A small-molecule ligand and the protein it binds are described below.
Small molecule (SMILES): O=C(Nc1ccc(Oc2cc(NC(=O)C3CC3)ncn2)cc1)Nc1ccc(CN2CCn3ccnc3C2)c(C(F)(F)F)c1

Sequence of chain 1.A:
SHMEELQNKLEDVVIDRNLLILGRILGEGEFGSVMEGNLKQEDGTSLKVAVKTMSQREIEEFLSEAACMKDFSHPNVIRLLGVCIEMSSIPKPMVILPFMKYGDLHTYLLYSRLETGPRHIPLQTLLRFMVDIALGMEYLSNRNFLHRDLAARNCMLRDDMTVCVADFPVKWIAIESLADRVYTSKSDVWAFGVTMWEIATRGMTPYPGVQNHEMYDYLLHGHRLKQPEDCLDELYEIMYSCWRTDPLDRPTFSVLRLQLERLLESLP

Binding-site contacts:
Ligand atom N5 contacts residue MET164 of chain 1.A at 3.6 Å.
Ligand atom C5 contacts residue LEU105 of chain 1.A at 3.5 Å (hydrophobic).
Ligand atom C7 contacts residue MET75 of chain 1.A at 3.6 Å (hydrophobic).
Ligand atom C16 contacts residue PHE153 of chain 1.A at 3.6 Å (hydrophobic).
Ligand atom O contacts residue ALA174 of chain 1.A at 3.4 Å.
Ligand atom F contacts residue PHE78 of chain 1.A at 3.6 Å.
Ligand atom C8 contacts residue ASP175 of chain 1.A at 3.5 Å.
Ligand atom N3 contacts residue GLU71 of chain 1.A at 3.4 Å (salt-bridge).
Ligand atom C16 contacts residue GLU71 of chain 1.A at 3.4 Å.
Ligand atom O1 contacts residue PHE176 of chain 1.A at 3.4 Å.
Ligand atom F2 contacts residue HIS155 of chain 1.A at 3.6 Å.
Ligand atom C20 contacts residue ASP175 of chain 1.A at 3.6 Å.
Ligand atom C26 contacts residue MET108 of chain 1.A at 3.3 Å (hydrophobic).
Ligand atom C15 contacts residue PHE153 of chain 1.A at 3.5 Å (hydrophobic).
Ligand atom C12 contacts residue MET75 of chain 1.A at 3.6 Å (hydrophobic).
Ligand atom N5 contacts residue MET108 of chain 1.A at 3.0 Å (h-bond).
Ligand atom C7 contacts residue ASP175 of chain 1.A at 3.4 Å.
Ligand atom O contacts residue ILE84 of chain 1.A at 3.6 Å.
Ligand atom F1 contacts residue VAL173 of chain 1.A at 3.7 Å.
Ligand atom C21 contacts residue ALA51 of chain 1.A at 3.6 Å (hydrophobic).
Ligand atom C8 contacts residue MET75 of chain 1.A at 3.6 Å (hydrophobic).
Ligand atom N7 contacts residue MET108 of chain 1.A at 3.0 Å (h-bond).
Ligand atom C22 contacts residue MET164 of chain 1.A at 3.7 Å (hydrophobic).
Ligand atom C24 contacts residue ALA51 of chain 1.A at 3.5 Å (hydrophobic).
Ligand atom C14 contacts residue PHE153 of chain 1.A at 3.6 Å (hydrophobic).
Ligand atom N6 contacts residue ALA51 of chain 1.A at 3.4 Å.
Ligand atom N contacts residue ASP175 of chain 1.A at 3.5 Å (salt-bridge).
Ligand atom C17 contacts residue GLU71 of chain 1.A at 3.2 Å.
Ligand atom N2 contacts residue PHE153 of chain 1.A at 3.4 Å.
Ligand atom C2 contacts residue PHE176 of chain 1.A at 3.7 Å (hydrophobic).
Ligand atom C25 contacts residue MET108 of chain 1.A at 3.6 Å (hydrophobic).
Ligand atom C23 contacts residue MET164 of chain 1.A at 3.5 Å (hydrophobic).
Ligand atom C24 contacts residue PRO106 of chain 1.A at 3.3 Å (hydrophobic).
Ligand atom F1 contacts residue ALA174 of chain 1.A at 3.7 Å.
Ligand atom C contacts residue LEU105 of chain 1.A at 3.3 Å (hydrophobic).
Ligand atom N1 contacts residue ASP175 of chain 1.A at 3.2 Å (salt-bridge).
Ligand atom C6 contacts residue ASP175 of chain 1.A at 3.2 Å.
Ligand atom O contacts residue ASP175 of chain 1.A at 2.9 Å (salt-bridge).
Ligand atom C9 contacts residue ASP175 of chain 1.A at 3.7 Å.
Ligand atom C12 contacts residue ASP175 of chain 1.A at 3.7 Å.